Binding-site contacts:
Ligand atom C8 contacts residue HIS167 of chain 1.A at 3.4 Å.
Ligand atom C3 contacts residue TRP168 of chain 1.A at 3.9 Å (hydrophobic).
Ligand atom O7 contacts residue TRP168 of chain 1.A at 4.0 Å.
Ligand atom C5 contacts residue ASN118 of chain 1.A at 3.7 Å.
Ligand atom C2 contacts residue ASN118 of chain 1.A at 2.4 Å.
Ligand atom O3 contacts residue TRP168 of chain 1.A at 3.1 Å.
Ligand atom C3 contacts residue ASN118 of chain 1.A at 3.8 Å.
Ligand atom C4 contacts residue ASN118 of chain 1.A at 4.2 Å.
Ligand atom C8 contacts residue ASP166 of chain 1.A at 3.9 Å.
Ligand atom C7 contacts residue ASN118 of chain 1.A at 3.7 Å.
Ligand atom C7 contacts residue ASP166 of chain 1.A at 3.5 Å.
Ligand atom C8 contacts residue TRP168 of chain 1.A at 3.2 Å (hydrophobic).
Ligand atom N2 contacts residue TRP168 of chain 1.A at 3.9 Å.
Ligand atom C7 contacts residue TRP168 of chain 1.A at 3.6 Å (hydrophobic).
Ligand atom C2 contacts residue TRP168 of chain 1.A at 4.5 Å (hydrophobic).
Ligand atom O5 contacts residue ASN118 of chain 1.A at 2.4 Å (h-bond).
Ligand atom N2 contacts residue ASN118 of chain 1.A at 2.8 Å (h-bond).
Ligand atom O7 contacts residue ASP166 of chain 1.A at 3.0 Å (salt-bridge).
Ligand atom N2 contacts residue ASP166 of chain 1.A at 4.3 Å.
Ligand atom O7 contacts residue ASN118 of chain 1.A at 4.1 Å.
Ligand atom C1 contacts residue ASN118 of chain 1.A at 1.4 Å.

Sequence of chain 1.A:
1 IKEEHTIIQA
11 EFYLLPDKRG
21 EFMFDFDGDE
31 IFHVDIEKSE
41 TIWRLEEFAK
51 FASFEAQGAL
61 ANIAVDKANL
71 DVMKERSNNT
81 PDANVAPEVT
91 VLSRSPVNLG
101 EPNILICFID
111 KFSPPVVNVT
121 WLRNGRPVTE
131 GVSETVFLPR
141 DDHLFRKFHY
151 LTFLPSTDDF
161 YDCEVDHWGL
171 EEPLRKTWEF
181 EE

A protein and the small-molecule ligand that binds it are described below.
Small molecule (SMILES): CC(=O)N[C@@H]1[C@@H](O)[C@H](O)[C@@H](CO)O[C@H]1O